Binding-site contacts:
Ligand atom C3 contacts residue GLY94 of chain 1.A at 3.9 Å.
Ligand atom O6 contacts residue ARG13 of chain 1.A at 2.6 Å (salt-bridge).
Ligand atom C20 contacts residue LYS61 of chain 1.A at 3.8 Å.
Ligand atom O2P contacts residue SER35 of chain 1.A at 3.6 Å.
Ligand atom C20 contacts residue HIS59 of chain 1.A at 3.6 Å.
Ligand atom C24 contacts residue LYS61 of chain 1.A at 3.5 Å.
Ligand atom O1P contacts residue ARG13 of chain 1.A at 2.7 Å (salt-bridge).
Ligand atom P contacts residue ARG33 of chain 1.A at 3.6 Å.
Ligand atom O2P contacts residue ARG33 of chain 1.A at 2.7 Å (salt-bridge).
Ligand atom O3 contacts residue LYS58 of chain 1.A at 3.8 Å.
Ligand atom C21 contacts residue CYS43 of chain 1.A at 3.5 Å (hydrophobic).
Ligand atom P contacts residue SER35 of chain 1.A at 3.8 Å.
Ligand atom O6 contacts residue HIS59 of chain 1.A at 4.0 Å.
Ligand atom C26 contacts residue ARG13 of chain 1.A at 3.4 Å.
Ligand atom O1P contacts residue ARG33 of chain 1.A at 2.8 Å (salt-bridge).
Ligand atom C23 contacts residue LYS61 of chain 1.A at 3.5 Å.
Ligand atom C2 contacts residue GLY94 of chain 1.A at 3.6 Å.
Ligand atom C12 contacts residue HIS59 of chain 1.A at 4.0 Å.
Ligand atom O3P contacts residue THR37 of chain 1.A at 2.8 Å (h-bond).
Ligand atom C18 contacts residue HIS59 of chain 1.A at 3.6 Å.
Ligand atom C1 contacts residue THR73 of chain 1.A at 3.7 Å.
Ligand atom C25 contacts residue ARG13 of chain 1.A at 3.3 Å.
Ligand atom O4P contacts residue SER35 of chain 1.A at 2.8 Å (h-bond).
Ligand atom P contacts residue ARG13 of chain 1.A at 4.0 Å.
Ligand atom O2P contacts residue GLU36 of chain 1.A at 2.7 Å (salt-bridge).
Ligand atom N3 contacts residue HIS59 of chain 1.A at 2.8 Å (h-bond).
Ligand atom C22 contacts residue SER35 of chain 1.A at 3.8 Å.
Ligand atom C17 contacts residue HIS59 of chain 1.A at 3.3 Å.
Ligand atom C6 contacts residue THR73 of chain 1.A at 3.1 Å.
Ligand atom C16 contacts residue HIS59 of chain 1.A at 3.5 Å.
Ligand atom C21 contacts residue ARG13 of chain 1.A at 3.8 Å.
Ligand atom P contacts residue GLU36 of chain 1.A at 3.9 Å.
Ligand atom O4P contacts residue THR37 of chain 1.A at 3.7 Å.
Ligand atom P contacts residue THR37 of chain 1.A at 3.8 Å.
Ligand atom C13 contacts residue TYR60 of chain 1.A at 3.7 Å (hydrophobic).
Ligand atom C1 contacts residue GLY94 of chain 1.A at 3.9 Å.
Ligand atom C15 contacts residue LYS58 of chain 1.A at 3.9 Å.
Ligand atom C14 contacts residue TYR60 of chain 1.A at 3.8 Å (hydrophobic).
Ligand atom C14 contacts residue HIS59 of chain 1.A at 3.7 Å.
Ligand atom C13 contacts residue HIS59 of chain 1.A at 4.0 Å.

This protein binds this small molecule.
Small molecule (SMILES): CC(=O)N[C@@H](Cc1ccc(OP(=O)(O)O)cc1)C(=O)N[C@@H](CCC(=O)O)C(=O)N[C@H](CCC1CCCCC1)C(N)=O

Sequence of chain 1.A:
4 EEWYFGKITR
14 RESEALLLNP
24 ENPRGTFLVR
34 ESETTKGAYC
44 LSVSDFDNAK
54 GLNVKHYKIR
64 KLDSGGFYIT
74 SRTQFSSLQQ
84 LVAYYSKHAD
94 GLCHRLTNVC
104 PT